A small-molecule ligand and the protein it binds are described below.
Small molecule (SMILES): N#Cc1ccc(C(=O)Nc2ccc(F)c([C@@]3(CF)N=C(N)OCC3(F)F)c2)nc1

Binding-site contacts:
Ligand atom N19 contacts residue GLY246 of chain 1.A at 2.9 Å (h-bond).
Ligand atom C27 contacts residue GLY29 of chain 1.A at 3.6 Å.
Ligand atom N23 contacts residue GLY246 of chain 1.A at 3.0 Å (h-bond).
Ligand atom C13 contacts residue GLY246 of chain 1.A at 3.2 Å.
Ligand atom N2 contacts residue ASP48 of chain 1.A at 2.6 Å (salt-bridge).
Ligand atom C14 contacts residue GLY246 of chain 1.A at 3.5 Å.
Ligand atom C14 contacts residue LEU46 of chain 1.A at 3.7 Å (hydrophobic).
Ligand atom C28 contacts residue THR248 of chain 1.A at 3.2 Å.
Ligand atom N7 contacts residue GLY246 of chain 1.A at 3.7 Å.
Ligand atom C25 contacts residue THR248 of chain 1.A at 3.3 Å.
Ligand atom F10 contacts residue SER51 of chain 1.A at 3.2 Å.
Ligand atom F10 contacts residue ASP48 of chain 1.A at 3.4 Å.
Ligand atom C1 contacts residue ASP48 of chain 1.A at 3.5 Å.
Ligand atom N29 contacts residue THR248 of chain 1.A at 3.5 Å (h-bond).
Ligand atom C24 contacts residue THR247 of chain 1.A at 3.7 Å.
Ligand atom C24 contacts residue SER245 of chain 1.A at 3.4 Å.
Ligand atom C26 contacts residue GLY27 of chain 1.A at 3.5 Å.
Ligand atom C27 contacts residue GLY27 of chain 1.A at 3.6 Å.
Ligand atom N7 contacts residue ASP244 of chain 1.A at 2.8 Å (salt-bridge).
Ligand atom C26 contacts residue THR248 of chain 1.A at 3.2 Å.
Ligand atom F18 contacts residue PHE124 of chain 1.A at 3.2 Å.
Ligand atom N29 contacts residue ALA351 of chain 1.A at 3.2 Å.
Ligand atom N19 contacts residue LEU46 of chain 1.A at 3.6 Å.
Ligand atom N7 contacts residue ASP48 of chain 1.A at 2.8 Å (salt-bridge).
Ligand atom C27 contacts residue GLN28 of chain 1.A at 3.6 Å.
Ligand atom F11 contacts residue TYR87 of chain 1.A at 3.6 Å.
Ligand atom C3 contacts residue ASP48 of chain 1.A at 3.6 Å.
Ligand atom F12 contacts residue TYR87 of chain 1.A at 3.5 Å.
Ligand atom C9 contacts residue ASP48 of chain 1.A at 3.4 Å.
Ligand atom C24 contacts residue GLY246 of chain 1.A at 3.5 Å.
Ligand atom C26 contacts residue GLY29 of chain 1.A at 3.2 Å.
Ligand atom C9 contacts residue TYR87 of chain 1.A at 3.6 Å (hydrophobic).
Ligand atom C9 contacts residue ILE134 of chain 1.A at 3.5 Å (hydrophobic).
Ligand atom C25 contacts residue GLY29 of chain 1.A at 3.4 Å.
Ligand atom F10 contacts residue TYR87 of chain 1.A at 3.4 Å.
Ligand atom C24 contacts residue GLY29 of chain 1.A at 3.7 Å.
Ligand atom O22 contacts residue ILE126 of chain 1.A at 3.6 Å.
Ligand atom C21 contacts residue GLY246 of chain 1.A at 3.7 Å.
Ligand atom F18 contacts residue TYR87 of chain 1.A at 3.2 Å.
Ligand atom C26 contacts residue GLN28 of chain 1.A at 3.7 Å.

Sequence of chain 1.A:
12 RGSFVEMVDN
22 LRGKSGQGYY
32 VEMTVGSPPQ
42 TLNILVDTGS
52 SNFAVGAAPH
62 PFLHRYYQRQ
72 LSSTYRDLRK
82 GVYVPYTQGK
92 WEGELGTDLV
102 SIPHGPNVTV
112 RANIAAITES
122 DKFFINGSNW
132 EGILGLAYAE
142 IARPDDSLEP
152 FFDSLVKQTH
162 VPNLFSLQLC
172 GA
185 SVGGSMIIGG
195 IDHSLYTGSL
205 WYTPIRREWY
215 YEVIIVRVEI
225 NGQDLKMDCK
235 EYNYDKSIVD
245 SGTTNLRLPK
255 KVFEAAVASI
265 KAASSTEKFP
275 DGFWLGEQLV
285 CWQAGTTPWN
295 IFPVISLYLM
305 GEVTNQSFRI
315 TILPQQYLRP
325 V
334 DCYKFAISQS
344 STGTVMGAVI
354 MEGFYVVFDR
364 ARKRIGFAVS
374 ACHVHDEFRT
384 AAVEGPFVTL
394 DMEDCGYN